Binding-site contacts:
Ligand atom C27 contacts residue HEM1 of chain 1.W at 4.0 Å.
Ligand atom C06 contacts residue VAL296 of chain 1.C at 3.4 Å (hydrophobic).
Ligand atom C10 contacts residue HEM1 of chain 1.W at 3.8 Å.
Ligand atom C02 contacts residue TRP316 of chain 1.C at 4.0 Å (hydrophobic).
Ligand atom N01 contacts residue GLU321 of chain 1.C at 2.7 Å (salt-bridge).
Ligand atom C31 contacts residue HEM1 of chain 1.W at 3.3 Å.
Ligand atom C11 contacts residue HEM1 of chain 1.W at 3.2 Å.
Ligand atom C04 contacts residue HEM1 of chain 1.W at 3.6 Å.
Ligand atom C02 contacts residue HEM1 of chain 1.W at 3.6 Å.
Ligand atom C25 contacts residue HEM1 of chain 1.W at 3.9 Å.
Ligand atom C07 contacts residue VAL296 of chain 1.C at 3.3 Å (hydrophobic).
Ligand atom C08 contacts residue HEM1 of chain 1.W at 4.0 Å.
Ligand atom N02 contacts residue GLU321 of chain 1.C at 2.6 Å (salt-bridge).
Ligand atom N01 contacts residue HEM1 of chain 1.W at 3.7 Å.
Ligand atom C30 contacts residue WRI1 of chain 1.Y at 3.7 Å.
Ligand atom C24 contacts residue HEM1 of chain 1.W at 3.5 Å.
Ligand atom N02 contacts residue TYR317 of chain 1.C at 3.8 Å.
Ligand atom N32 contacts residue TRP407 of chain 1.C at 3.2 Å.
Ligand atom C10 contacts residue GLU321 of chain 1.C at 3.6 Å.
Ligand atom N02 contacts residue PRO294 of chain 1.C at 4.0 Å.
Ligand atom C06 contacts residue HEM1 of chain 1.W at 3.8 Å.
Ligand atom N32 contacts residue HEM1 of chain 1.W at 2.7 Å (h-bond).
Ligand atom C23 contacts residue HEM1 of chain 1.W at 2.9 Å.
Ligand atom C26 contacts residue HEM1 of chain 1.W at 3.5 Å.
Ligand atom C09 contacts residue GLU321 of chain 1.C at 3.7 Å.
Ligand atom C29 contacts residue WRI1 of chain 1.Y at 3.7 Å.
Ligand atom C31 contacts residue ARG325 of chain 1.C at 4.0 Å.
Ligand atom C21 contacts residue HEM1 of chain 1.W at 3.9 Å.
Ligand atom C22 contacts residue HEM1 of chain 1.W at 3.3 Å.
Ligand atom N02 contacts residue HEM1 of chain 1.W at 3.5 Å.
Ligand atom N02 contacts residue TRP316 of chain 1.C at 3.0 Å (h-bond).
Ligand atom N32 contacts residue WRI1 of chain 1.Y at 4.0 Å.
Ligand atom C02 contacts residue GLU321 of chain 1.C at 3.4 Å.
Ligand atom C07 contacts residue HEM1 of chain 1.W at 3.9 Å.
Ligand atom C03 contacts residue HEM1 of chain 1.W at 3.1 Å.
Ligand atom C09 contacts residue HEM1 of chain 1.W at 3.6 Å.
Ligand atom C11 contacts residue PHE313 of chain 1.C at 3.8 Å (hydrophobic).
Ligand atom C05 contacts residue HEM1 of chain 1.W at 3.9 Å.
Ligand atom C28 contacts residue WRI1 of chain 1.Y at 3.2 Å.
Ligand atom C27 contacts residue WRI1 of chain 1.Y at 3.9 Å.

Sequence of chain 1.C:
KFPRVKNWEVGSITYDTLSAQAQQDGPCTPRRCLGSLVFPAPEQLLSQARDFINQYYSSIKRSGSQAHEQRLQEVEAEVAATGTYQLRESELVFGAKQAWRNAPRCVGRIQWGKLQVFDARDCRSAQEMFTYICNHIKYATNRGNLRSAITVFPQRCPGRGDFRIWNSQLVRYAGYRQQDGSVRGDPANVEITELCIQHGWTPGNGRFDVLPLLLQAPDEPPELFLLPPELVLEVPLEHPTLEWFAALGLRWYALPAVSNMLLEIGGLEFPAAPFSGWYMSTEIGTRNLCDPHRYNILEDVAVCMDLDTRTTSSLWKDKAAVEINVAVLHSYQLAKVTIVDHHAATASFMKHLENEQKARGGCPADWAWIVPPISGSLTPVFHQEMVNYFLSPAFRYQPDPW

A small-molecule ligand and the protein it binds are described below.
Small molecule (SMILES): Cc1cc(N)nc2cc(-c3ccc4c(c3)[C@@H](N)CCCC4)ccc12